Sequence of chain 1.D:
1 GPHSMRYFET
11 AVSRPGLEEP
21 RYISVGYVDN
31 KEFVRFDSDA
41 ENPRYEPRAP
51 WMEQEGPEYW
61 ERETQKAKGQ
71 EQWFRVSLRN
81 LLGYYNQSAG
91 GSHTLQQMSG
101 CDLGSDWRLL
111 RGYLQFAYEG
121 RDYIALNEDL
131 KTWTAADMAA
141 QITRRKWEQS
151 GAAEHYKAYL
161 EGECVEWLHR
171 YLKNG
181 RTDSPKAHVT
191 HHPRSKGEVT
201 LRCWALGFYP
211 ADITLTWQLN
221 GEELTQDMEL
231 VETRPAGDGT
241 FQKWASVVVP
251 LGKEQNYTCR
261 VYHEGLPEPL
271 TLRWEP

Binding-site contacts:
Ligand atom N contacts residue TYR156 of chain 1.D at 2.8 Å (h-bond).
Ligand atom O contacts residue GLN70 of chain 1.D at 3.5 Å.
Ligand atom CA contacts residue GLN70 of chain 1.D at 3.6 Å.
Ligand atom N contacts residue GLN70 of chain 1.D at 2.8 Å (h-bond).
Ligand atom CA contacts residue TYR7 of chain 1.D at 3.6 Å (hydrophobic).
Ligand atom C contacts residue TYR7 of chain 1.D at 3.5 Å (hydrophobic).
Ligand atom OG1 contacts residue TYR156 of chain 1.D at 3.2 Å (h-bond).
Ligand atom N contacts residue TRP73 of chain 1.D at 3.6 Å (h-bond).
Ligand atom CA contacts residue GLU63 of chain 1.D at 3.4 Å.
Ligand atom CG1 contacts residue TRP73 of chain 1.D at 3.4 Å (hydrophobic).
Ligand atom CE contacts residue PHE116 of chain 1.D at 3.4 Å (hydrophobic).
Ligand atom CA contacts residue TYR156 of chain 1.D at 3.6 Å (hydrophobic).
Ligand atom N contacts residue LYS66 of chain 1.D at 3.6 Å (salt-bridge).
Ligand atom CA contacts residue TRP73 of chain 1.D at 3.4 Å (hydrophobic).
Ligand atom N contacts residue GLU63 of chain 1.D at 2.9 Å (salt-bridge).
Ligand atom O contacts residue TYR159 of chain 1.D at 2.5 Å (h-bond).
Ligand atom CG contacts residue LYS66 of chain 1.D at 3.5 Å.
Ligand atom O contacts residue HIS155 of chain 1.D at 3.3 Å.
Ligand atom CB contacts residue TYR7 of chain 1.D at 3.6 Å (hydrophobic).
Ligand atom O contacts residue TRP73 of chain 1.D at 3.1 Å (h-bond).
Ligand atom CG2 contacts residue ASN80 of chain 1.D at 3.6 Å.
Ligand atom N contacts residue TYR171 of chain 1.D at 2.6 Å (h-bond).
Ligand atom O contacts residue TRP147 of chain 1.D at 2.9 Å (h-bond).
Ligand atom C contacts residue TRP73 of chain 1.D at 3.5 Å (hydrophobic).
Ligand atom CB contacts residue TRP73 of chain 1.D at 3.4 Å (hydrophobic).
Ligand atom SD contacts residue TRP167 of chain 1.D at 3.4 Å (h-bond).
Ligand atom O contacts residue TRP147 of chain 1.D at 3.3 Å (h-bond).
Ligand atom O contacts residue TRP73 of chain 1.D at 3.1 Å (h-bond).
Ligand atom OXT contacts residue ASN80 of chain 1.D at 2.8 Å (h-bond).
Ligand atom O contacts residue TYR84 of chain 1.D at 2.5 Å (h-bond).
Ligand atom N contacts residue TYR7 of chain 1.D at 3.0 Å (h-bond).
Ligand atom O contacts residue LYS66 of chain 1.D at 2.8 Å (salt-bridge).
Ligand atom C contacts residue TYR84 of chain 1.D at 3.3 Å (hydrophobic).
Ligand atom CB contacts residue GLN70 of chain 1.D at 3.6 Å.
Ligand atom CE contacts residue TYR156 of chain 1.D at 3.1 Å (hydrophobic).
Ligand atom N contacts residue SER77 of chain 1.D at 3.2 Å (h-bond).
Ligand atom CA contacts residue TYR171 of chain 1.D at 3.5 Å (hydrophobic).
Ligand atom OXT contacts residue TYR84 of chain 1.D at 3.3 Å (h-bond).
Ligand atom O contacts residue THR143 of chain 1.D at 3.0 Å (h-bond).
Ligand atom SG contacts residue GLU63 of chain 1.D at 3.4 Å (salt-bridge).

This small molecule binds to this protein.
Small molecule (SMILES): CCCC[C@H](NC(=O)[C@H](CCCN=C(N)N)NC(=O)[C@H](CC(C)C)NC(=O)[C@H](CS)NC(=O)[C@@H](N)CCSC)C(=O)N[C@H](C(=O)N[C@@H](C)C(=O)N[C@H](C(=O)N[C@@H](CCSC)C(=O)O)C(C)C)[C@@H](C)O